Binding-site contacts:
Ligand atom C3 contacts residue GLN150 of chain 4.A at 3.7 Å.
Ligand atom C8 contacts residue LEU197 of chain 4.A at 3.4 Å (hydrophobic).
Ligand atom O2 contacts residue TYR156 of chain 4.A at 2.5 Å (h-bond).
Ligand atom C16 contacts residue TYR156 of chain 4.A at 3.8 Å (hydrophobic).
Ligand atom C16 contacts residue HIS95 of chain 4.A at 3.5 Å.
Ligand atom O contacts residue ALA151 of chain 4.A at 2.8 Å (h-bond).
Ligand atom C13 contacts residue TYR255 of chain 1.A at 3.2 Å (hydrophobic).
Ligand atom O2 contacts residue NAD1 of chain 4.B at 2.8 Å.
Ligand atom C8 contacts residue TRP194 of chain 4.A at 3.4 Å (hydrophobic).
Ligand atom C7 contacts residue TRP194 of chain 4.A at 3.4 Å (hydrophobic).
Ligand atom C14 contacts residue TYR255 of chain 1.A at 3.5 Å (hydrophobic).
Ligand atom C15 contacts residue SER143 of chain 4.A at 3.5 Å.
Ligand atom C12 contacts residue GLN150 of chain 4.A at 3.7 Å.
Ligand atom C contacts residue ALA151 of chain 4.A at 3.4 Å (hydrophobic).
Ligand atom C12 contacts residue ASN188 of chain 4.A at 3.3 Å.
Ligand atom F1 contacts residue HIS95 of chain 4.A at 2.8 Å.
Ligand atom C contacts residue GLN150 of chain 4.A at 3.7 Å.
Ligand atom C17 contacts residue GLN150 of chain 4.A at 3.5 Å.
Ligand atom C9 contacts residue LEU197 of chain 4.A at 3.5 Å (hydrophobic).
Ligand atom C16 contacts residue NAD1 of chain 4.B at 3.5 Å.
Ligand atom C15 contacts residue TYR156 of chain 4.A at 3.6 Å (hydrophobic).
Ligand atom O3 contacts residue TYR156 of chain 4.A at 3.1 Å (h-bond).
Ligand atom O3 contacts residue HIS95 of chain 4.A at 3.2 Å.
Ligand atom C4 contacts residue GLN150 of chain 4.A at 3.5 Å.
Ligand atom F contacts residue NAD1 of chain 4.B at 3.8 Å.
Ligand atom F contacts residue PRO186 of chain 4.A at 3.7 Å.
Ligand atom C15 contacts residue NAD1 of chain 4.B at 3.1 Å.
Ligand atom O2 contacts residue SER143 of chain 4.A at 2.6 Å (h-bond).
Ligand atom N contacts residue GLN150 of chain 4.A at 3.5 Å (h-bond).
Ligand atom C7 contacts residue LEU197 of chain 4.A at 3.6 Å (hydrophobic).
Ligand atom F contacts residue VAL145 of chain 4.A at 3.4 Å.
Ligand atom O contacts residue GLN152 of chain 4.A at 3.2 Å (h-bond).
Ligand atom C1 contacts residue ALA151 of chain 4.A at 3.3 Å (hydrophobic).
Ligand atom O3 contacts residue NAD1 of chain 4.B at 3.6 Å.
Ligand atom F contacts residue SER143 of chain 4.A at 2.8 Å.
Ligand atom C14 contacts residue SER143 of chain 4.A at 3.6 Å.
Ligand atom O1 contacts residue LEU197 of chain 4.A at 3.5 Å.
Ligand atom F contacts residue TYR255 of chain 1.A at 2.8 Å.
Ligand atom C13 contacts residue ASN188 of chain 4.A at 3.4 Å.
Ligand atom C14 contacts residue NAD1 of chain 4.B at 3.5 Å.

Sequence of chain 4.A:
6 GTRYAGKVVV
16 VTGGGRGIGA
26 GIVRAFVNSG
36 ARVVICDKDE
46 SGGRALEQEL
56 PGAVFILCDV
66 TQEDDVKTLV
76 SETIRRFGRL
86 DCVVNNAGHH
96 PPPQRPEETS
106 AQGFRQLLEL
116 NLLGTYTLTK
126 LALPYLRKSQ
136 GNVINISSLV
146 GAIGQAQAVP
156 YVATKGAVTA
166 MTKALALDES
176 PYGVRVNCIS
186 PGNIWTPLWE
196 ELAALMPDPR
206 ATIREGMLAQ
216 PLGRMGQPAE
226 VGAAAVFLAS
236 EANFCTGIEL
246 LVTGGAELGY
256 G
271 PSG

This protein binds this small molecule.
Small molecule (SMILES): O=C(c1cccc(-c2cccc(O)c2F)n1)c1ccc(F)c(O)c1O

Sequence of chain 1.A:
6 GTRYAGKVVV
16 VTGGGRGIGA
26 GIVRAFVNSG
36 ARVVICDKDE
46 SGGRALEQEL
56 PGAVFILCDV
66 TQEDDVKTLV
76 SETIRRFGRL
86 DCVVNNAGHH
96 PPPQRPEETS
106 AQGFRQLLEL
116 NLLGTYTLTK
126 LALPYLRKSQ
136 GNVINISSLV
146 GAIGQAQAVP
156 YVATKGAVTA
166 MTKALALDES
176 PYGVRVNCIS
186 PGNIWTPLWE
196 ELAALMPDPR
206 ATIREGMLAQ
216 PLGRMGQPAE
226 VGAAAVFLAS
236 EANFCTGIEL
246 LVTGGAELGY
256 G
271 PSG